Binding-site contacts:
Ligand atom O2R contacts residue TRP97 of chain 1.B at 4.0 Å.
Ligand atom O2P contacts residue ARG212 of chain 1.B at 3.9 Å.
Ligand atom C1R contacts residue TRP97 of chain 1.B at 3.4 Å (hydrophobic).
Ligand atom P contacts residue ARG214 of chain 1.B at 3.7 Å.
Ligand atom C4 contacts residue TRP97 of chain 1.B at 4.2 Å (hydrophobic).
Ligand atom P contacts residue ARG212 of chain 1.B at 3.5 Å.
Ligand atom O5R contacts residue ARG214 of chain 1.B at 4.3 Å.
Ligand atom O3R contacts residue TRP97 of chain 1.B at 4.0 Å.
Ligand atom O4R contacts residue TRP97 of chain 1.B at 3.7 Å.
Ligand atom O3P contacts residue ARG259 of chain 1.B at 3.0 Å (salt-bridge).
Ligand atom N1 contacts residue TRP97 of chain 1.B at 3.6 Å.
Ligand atom C6 contacts residue TRP97 of chain 1.B at 3.8 Å (hydrophobic).
Ligand atom O1P contacts residue ARG181 of chain 1.B at 4.2 Å.
Ligand atom O3R contacts residue TYR184 of chain 1.B at 3.8 Å.
Ligand atom N7 contacts residue TRP97 of chain 1.B at 4.3 Å.
Ligand atom O2P contacts residue ARG259 of chain 1.B at 3.0 Å (salt-bridge).
Ligand atom O2R contacts residue TYR184 of chain 1.B at 3.8 Å.
Ligand atom C3 contacts residue TRP97 of chain 1.B at 3.9 Å (hydrophobic).
Ligand atom O1P contacts residue ARG212 of chain 1.B at 2.6 Å (salt-bridge).
Ligand atom C5 contacts residue TRP97 of chain 1.B at 4.1 Å (hydrophobic).
Ligand atom O5R contacts residue SER180 of chain 1.B at 3.5 Å.
Ligand atom O1P contacts residue ARG214 of chain 1.B at 2.9 Å (salt-bridge).
Ligand atom O2P contacts residue ARG214 of chain 1.B at 2.7 Å (salt-bridge).
Ligand atom C2 contacts residue TRP97 of chain 1.B at 3.7 Å (hydrophobic).
Ligand atom O2P contacts residue PHE258 of chain 1.B at 4.4 Å.
Ligand atom C4R contacts residue SER180 of chain 1.B at 3.7 Å.
Ligand atom O1P contacts residue SER180 of chain 1.B at 2.9 Å (h-bond).
Ligand atom C5R contacts residue SER180 of chain 1.B at 4.0 Å.
Ligand atom O3R contacts residue SER180 of chain 1.B at 4.4 Å.
Ligand atom C7 contacts residue TRP97 of chain 1.B at 4.3 Å (hydrophobic).
Ligand atom C4R contacts residue TRP97 of chain 1.B at 4.0 Å (hydrophobic).
Ligand atom P contacts residue ARG259 of chain 1.B at 3.8 Å.
Ligand atom P contacts residue SER180 of chain 1.B at 4.0 Å.
Ligand atom C2R contacts residue TRP97 of chain 1.B at 4.5 Å (hydrophobic).
Ligand atom C5R contacts residue ARG259 of chain 1.B at 4.5 Å.
Ligand atom O3P contacts residue ARG212 of chain 1.B at 3.0 Å (salt-bridge).

This protein binds this small molecule.
Small molecule (SMILES): NC(=O)c1ccc[n+]([C@@H]2O[C@H](COP(=O)(O)O)[C@@H](O)[C@H]2O)c1

Sequence of chain 1.B:
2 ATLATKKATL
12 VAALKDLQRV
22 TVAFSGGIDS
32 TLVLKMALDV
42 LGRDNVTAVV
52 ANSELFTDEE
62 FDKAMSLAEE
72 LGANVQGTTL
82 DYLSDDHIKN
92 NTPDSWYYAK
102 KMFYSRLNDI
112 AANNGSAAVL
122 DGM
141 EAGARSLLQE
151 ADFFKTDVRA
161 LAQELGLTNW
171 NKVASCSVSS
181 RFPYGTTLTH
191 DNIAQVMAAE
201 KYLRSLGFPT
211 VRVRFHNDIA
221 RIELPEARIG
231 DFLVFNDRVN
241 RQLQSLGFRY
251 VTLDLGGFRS